Sequence of chain 30.C:
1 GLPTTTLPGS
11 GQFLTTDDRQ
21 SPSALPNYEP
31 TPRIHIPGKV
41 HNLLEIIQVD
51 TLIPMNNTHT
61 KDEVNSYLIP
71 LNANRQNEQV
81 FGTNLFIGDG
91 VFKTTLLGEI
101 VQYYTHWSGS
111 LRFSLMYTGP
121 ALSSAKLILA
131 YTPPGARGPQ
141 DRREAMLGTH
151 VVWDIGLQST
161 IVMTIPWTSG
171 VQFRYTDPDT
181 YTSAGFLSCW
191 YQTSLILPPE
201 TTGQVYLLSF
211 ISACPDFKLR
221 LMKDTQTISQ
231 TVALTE

Sequence of chain 30.A:
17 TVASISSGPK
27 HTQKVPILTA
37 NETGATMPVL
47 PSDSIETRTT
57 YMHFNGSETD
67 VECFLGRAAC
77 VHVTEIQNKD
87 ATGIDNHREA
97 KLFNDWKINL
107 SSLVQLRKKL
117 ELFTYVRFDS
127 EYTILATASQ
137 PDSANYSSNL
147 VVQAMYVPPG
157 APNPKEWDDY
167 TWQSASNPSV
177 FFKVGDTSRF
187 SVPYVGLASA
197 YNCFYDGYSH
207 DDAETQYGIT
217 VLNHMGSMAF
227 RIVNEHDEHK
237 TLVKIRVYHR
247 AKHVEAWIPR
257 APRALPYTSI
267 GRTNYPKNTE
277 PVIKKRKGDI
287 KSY

Binding-site contacts:
Ligand atom O1 contacts residue PHE186 of chain 30.A at 3.5 Å.
Ligand atom C4 contacts residue PHE186 of chain 30.A at 3.6 Å (hydrophobic).
Ligand atom C3 contacts residue PHE186 of chain 30.A at 3.8 Å (hydrophobic).
Ligand atom C6B contacts residue TYR197 of chain 30.A at 3.6 Å (hydrophobic).
Ligand atom C6B contacts residue LEU106 of chain 30.A at 3.9 Å (hydrophobic).
Ligand atom C4B contacts residue LEU106 of chain 30.A at 3.7 Å (hydrophobic).
Ligand atom C31 contacts residue VAL176 of chain 30.A at 3.3 Å (hydrophobic).
Ligand atom C5B contacts residue TYR197 of chain 30.A at 3.7 Å (hydrophobic).
Ligand atom C4 contacts residue TYR152 of chain 30.A at 3.9 Å (hydrophobic).
Ligand atom C2B contacts residue MET221 of chain 30.A at 3.5 Å (hydrophobic).
Ligand atom C7C contacts residue TYR128 of chain 30.A at 3.6 Å (hydrophobic).
Ligand atom O1 contacts residue TYR152 of chain 30.A at 3.9 Å.
Ligand atom C5 contacts residue PHE186 of chain 30.A at 3.5 Å (hydrophobic).
Ligand atom C3 contacts residue PRO174 of chain 30.A at 3.8 Å (hydrophobic).
Ligand atom C6C contacts residue VAL191 of chain 30.A at 3.2 Å (hydrophobic).
Ligand atom N3A contacts residue ASN219 of chain 30.A at 3.0 Å (h-bond).
Ligand atom C5B contacts residue LEU106 of chain 30.A at 3.5 Å (hydrophobic).
Ligand atom C4 contacts residue MET224 of chain 30.A at 3.8 Å (hydrophobic).
Ligand atom C2C contacts residue VAL188 of chain 30.A at 3.2 Å (hydrophobic).
Ligand atom C31 contacts residue PRO174 of chain 30.A at 3.4 Å (hydrophobic).
Ligand atom C31 contacts residue ALA150 of chain 30.A at 3.5 Å (hydrophobic).
Ligand atom O1 contacts residue VAL188 of chain 30.A at 3.8 Å.
Ligand atom C4A contacts residue ASN219 of chain 30.A at 3.5 Å.
Ligand atom C6C contacts residue MET221 of chain 30.A at 3.7 Å (hydrophobic).
Ligand atom C7C contacts residue TYR197 of chain 30.A at 3.8 Å (hydrophobic).
Ligand atom C3C contacts residue VAL188 of chain 30.A at 3.3 Å (hydrophobic).
Ligand atom O1B contacts residue TYR128 of chain 30.A at 3.9 Å.
Ligand atom C3C contacts residue TYR128 of chain 30.A at 3.9 Å (hydrophobic).
Ligand atom C31 contacts residue SER175 of chain 30.A at 3.6 Å.
Ligand atom N2 contacts residue PHE186 of chain 30.A at 3.7 Å.
Ligand atom C3B contacts residue MET221 of chain 30.A at 3.8 Å (hydrophobic).
Ligand atom O1B contacts residue MET221 of chain 30.A at 3.4 Å.
Ligand atom N2 contacts residue ALA24 of chain 30.C at 3.4 Å.
Ligand atom C4C contacts residue TYR152 of chain 30.A at 3.8 Å (hydrophobic).
Ligand atom C1B contacts residue MET221 of chain 30.A at 3.8 Å (hydrophobic).
Ligand atom C5C contacts residue TYR128 of chain 30.A at 3.5 Å (hydrophobic).
Ligand atom C5 contacts residue TYR152 of chain 30.A at 3.8 Å (hydrophobic).
Ligand atom CM1 contacts residue SER107 of chain 30.A at 3.9 Å.
Ligand atom O1 contacts residue ALA24 of chain 30.C at 3.6 Å.
Ligand atom C5C contacts residue ILE104 of chain 30.A at 3.8 Å (hydrophobic).

This protein binds this small molecule.
Small molecule (SMILES): Cc1cc(CCCCCCCOc2ccc(C3=N[C@@H](C)CO3)cc2)on1